Sequence of chain 1.A:
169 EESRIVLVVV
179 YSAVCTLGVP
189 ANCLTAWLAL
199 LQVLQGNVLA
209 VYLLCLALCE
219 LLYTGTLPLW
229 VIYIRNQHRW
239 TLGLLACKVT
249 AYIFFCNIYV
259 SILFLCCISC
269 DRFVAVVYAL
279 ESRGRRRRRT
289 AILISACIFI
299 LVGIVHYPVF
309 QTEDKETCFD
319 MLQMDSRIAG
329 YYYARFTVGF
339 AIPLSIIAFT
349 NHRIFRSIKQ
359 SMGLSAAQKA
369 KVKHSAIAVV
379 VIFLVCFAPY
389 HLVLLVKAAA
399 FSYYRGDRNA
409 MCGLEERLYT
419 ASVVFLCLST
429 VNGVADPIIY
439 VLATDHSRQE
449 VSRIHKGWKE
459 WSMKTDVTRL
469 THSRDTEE

Binding-site contacts:
Ligand atom O5 contacts residue TRP238 of chain 1.A at 3.3 Å.
Ligand atom C6 contacts residue GLN321 of chain 1.A at 4.2 Å.
Ligand atom C20 contacts residue MET319 of chain 1.A at 4.1 Å (hydrophobic).
Ligand atom C12 contacts residue TYR417 of chain 1.A at 3.5 Å (hydrophobic).
Ligand atom N1 contacts residue TYR417 of chain 1.A at 4.0 Å.
Ligand atom C16 contacts residue ASP318 of chain 1.A at 3.8 Å.
Ligand atom C4 contacts residue GLN321 of chain 1.A at 4.3 Å.
Ligand atom C13 contacts residue LEU320 of chain 1.A at 3.5 Å (hydrophobic).
Ligand atom C8 contacts residue TYR417 of chain 1.A at 4.2 Å (hydrophobic).
Ligand atom O1 contacts residue ASP318 of chain 1.A at 4.0 Å.
Ligand atom C9 contacts residue TYR417 of chain 1.A at 4.0 Å (hydrophobic).
Ligand atom C17 contacts residue TRP238 of chain 1.A at 4.4 Å (hydrophobic).
Ligand atom C5 contacts residue GLN321 of chain 1.A at 4.0 Å.
Ligand atom O5 contacts residue MET319 of chain 1.A at 4.5 Å.
Ligand atom C12 contacts residue LEU320 of chain 1.A at 3.9 Å (hydrophobic).
Ligand atom C18 contacts residue TRP238 of chain 1.A at 4.2 Å (hydrophobic).
Ligand atom C3 contacts residue TYR417 of chain 1.A at 3.8 Å (hydrophobic).
Ligand atom N1 contacts residue ASP318 of chain 1.A at 4.1 Å.
Ligand atom O4 contacts residue MET319 of chain 1.A at 3.4 Å.
Ligand atom C20 contacts residue TRP238 of chain 1.A at 4.3 Å (hydrophobic).
Ligand atom C5 contacts residue TYR417 of chain 1.A at 3.3 Å (hydrophobic).
Ligand atom C19 contacts residue HIS236 of chain 1.A at 2.4 Å.
Ligand atom O1 contacts residue TYR417 of chain 1.A at 2.7 Å.
Ligand atom C7 contacts residue GLN321 of chain 1.A at 4.2 Å.
Ligand atom C13 contacts residue TYR417 of chain 1.A at 4.4 Å (hydrophobic).
Ligand atom C11 contacts residue TYR417 of chain 1.A at 4.2 Å (hydrophobic).
Ligand atom C14 contacts residue LEU320 of chain 1.A at 4.3 Å (hydrophobic).
Ligand atom C11 contacts residue ASP318 of chain 1.A at 4.4 Å.
Ligand atom C13 contacts residue ASN234 of chain 1.A at 4.2 Å.
Ligand atom C19 contacts residue TRP238 of chain 1.A at 3.6 Å (hydrophobic).
Ligand atom C4 contacts residue TYR417 of chain 1.A at 2.7 Å (hydrophobic).
Ligand atom O1 contacts residue GLN321 of chain 1.A at 3.8 Å.
Ligand atom O3 contacts residue ASN234 of chain 1.A at 4.4 Å.
Ligand atom C14 contacts residue ASN234 of chain 1.A at 4.2 Å.
Ligand atom C7 contacts residue TYR417 of chain 1.A at 3.1 Å (hydrophobic).
Ligand atom C18 contacts residue HIS236 of chain 1.A at 3.8 Å.
Ligand atom O2 contacts residue GLN235 of chain 1.A at 3.5 Å.

The protein below binds the small molecule below.
Small molecule (SMILES): Cc1c(C(=O)O)oc2ccc(NC(=O)CCC(=O)c3ccccc3)cc12